Sequence of chain 1.A:
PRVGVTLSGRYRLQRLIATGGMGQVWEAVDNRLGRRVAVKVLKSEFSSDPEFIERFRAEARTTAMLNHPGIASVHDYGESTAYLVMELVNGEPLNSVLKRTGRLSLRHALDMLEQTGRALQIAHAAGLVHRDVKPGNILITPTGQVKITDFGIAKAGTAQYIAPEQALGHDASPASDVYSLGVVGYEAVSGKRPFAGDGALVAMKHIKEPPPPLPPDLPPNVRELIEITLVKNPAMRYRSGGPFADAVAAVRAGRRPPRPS

The protein below binds the small molecule below.
Small molecule (SMILES): CC(C)CC(CC(C)C)O[C@@H]1O[C@H](CO)[C@@H](O[C@H]2O[C@@H](CO)[C@@H](O)[C@H](O)[C@@H]2O)[C@H](O)[C@H]1O

Binding-site contacts:
Ligand atom C contacts residue ILE170 of chain 1.A at 4.3 Å (hydrophobic).
Ligand atom C3 contacts residue THR173 of chain 1.A at 3.8 Å.
Ligand atom C22 contacts residue HIS138 of chain 1.A at 4.0 Å.
Ligand atom C1 contacts residue GLY174 of chain 1.A at 3.9 Å.
Ligand atom C13 contacts residue ILE170 of chain 1.A at 3.6 Å (hydrophobic).
Ligand atom C13 contacts residue GLY174 of chain 1.A at 3.0 Å.
Ligand atom C18 contacts residue HIS138 of chain 1.A at 4.1 Å.
Ligand atom C13 contacts residue GLN145 of chain 1.A at 4.3 Å.
Ligand atom O5 contacts residue HIS138 of chain 1.A at 4.1 Å.
Ligand atom O49 contacts residue PRO172 of chain 1.A at 3.3 Å (h-bond).
Ligand atom O55 contacts residue THR173 of chain 1.A at 4.2 Å.
Ligand atom C16 contacts residue VAL127 of chain 1.A at 3.8 Å (hydrophobic).
Ligand atom O61 contacts residue ASP141 of chain 1.A at 3.3 Å (salt-bridge).
Ligand atom C6 contacts residue GLY174 of chain 1.A at 4.0 Å.
Ligand atom C19 contacts residue HIS138 of chain 1.A at 4.1 Å.
Ligand atom C2 contacts residue PRO172 of chain 1.A at 4.0 Å (hydrophobic).
Ligand atom O5 contacts residue GLY174 of chain 1.A at 3.6 Å.
Ligand atom C19 contacts residue ILE170 of chain 1.A at 3.8 Å (hydrophobic).
Ligand atom C16 contacts residue LEU134 of chain 1.A at 4.2 Å (hydrophobic).
Ligand atom C12 contacts residue LEU134 of chain 1.A at 4.0 Å (hydrophobic).
Ligand atom C57 contacts residue ASP141 of chain 1.A at 3.7 Å.
Ligand atom C14 contacts residue HIS138 of chain 1.A at 3.4 Å.
Ligand atom O5 contacts residue THR173 of chain 1.A at 4.4 Å.
Ligand atom O16 contacts residue ILE170 of chain 1.A at 4.3 Å.
Ligand atom O16 contacts residue GLY174 of chain 1.A at 3.6 Å.
Ligand atom O61 contacts residue THR173 of chain 1.A at 3.7 Å.
Ligand atom C1 contacts residue PRO172 of chain 1.A at 3.5 Å (hydrophobic).
Ligand atom C1 contacts residue THR173 of chain 1.A at 4.1 Å.
Ligand atom C13 contacts residue GLN175 of chain 1.A at 4.2 Å.
Ligand atom C15 contacts residue HIS138 of chain 1.A at 3.3 Å.
Ligand atom O55 contacts residue PRO172 of chain 1.A at 3.3 Å (h-bond).
Ligand atom C2 contacts residue THR173 of chain 1.A at 4.3 Å.
Ligand atom C16 contacts residue THR131 of chain 1.A at 4.2 Å.
Ligand atom C6 contacts residue HIS138 of chain 1.A at 4.2 Å.
Ligand atom C18 contacts residue ILE170 of chain 1.A at 4.4 Å (hydrophobic).
Ligand atom C14 contacts residue ASP141 of chain 1.A at 3.8 Å.
Ligand atom C4 contacts residue HIS138 of chain 1.A at 4.1 Å.
Ligand atom C22 contacts residue ILE170 of chain 1.A at 4.2 Å (hydrophobic).
Ligand atom C12 contacts residue HIS138 of chain 1.A at 4.1 Å.
Ligand atom O61 contacts residue GLY174 of chain 1.A at 4.0 Å.